The protein below binds the small molecule below.
Small molecule (SMILES): COC(=O)CCc1cccc(N(Cc2ccc(-c3ccc(N(C)C)cc3)cc2)C(=O)C2CCCCC2)c1

Sequence of chain 1.A:
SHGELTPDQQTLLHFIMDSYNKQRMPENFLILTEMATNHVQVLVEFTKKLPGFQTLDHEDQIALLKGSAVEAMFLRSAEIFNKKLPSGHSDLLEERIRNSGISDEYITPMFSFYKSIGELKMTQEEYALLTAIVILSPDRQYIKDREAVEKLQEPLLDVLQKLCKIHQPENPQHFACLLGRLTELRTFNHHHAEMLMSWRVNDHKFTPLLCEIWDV

Binding-site contacts:
Ligand atom C18 contacts residue PHE96 of chain 1.A at 3.5 Å (hydrophobic).
Ligand atom C3 contacts residue TRP214 of chain 1.A at 3.5 Å (hydrophobic).
Ligand atom C19 contacts residue PHE96 of chain 1.A at 3.4 Å (hydrophobic).
Ligand atom O3 contacts residue ARG111 of chain 1.A at 3.2 Å.
Ligand atom C2 contacts residue PHE221 of chain 1.A at 3.5 Å (hydrophobic).
Ligand atom C19 contacts residue MET125 of chain 1.A at 3.7 Å (hydrophobic).
Ligand atom C8 contacts residue ALA51 of chain 1.A at 3.8 Å (hydrophobic).
Ligand atom C30 contacts residue MET25 of chain 1.A at 3.7 Å (hydrophobic).
Ligand atom O1 contacts residue SER92 of chain 1.A at 3.1 Å (h-bond).
Ligand atom C4 contacts residue MET210 of chain 1.A at 3.5 Å (hydrophobic).
Ligand atom C18 contacts residue TYR129 of chain 1.A at 3.5 Å (hydrophobic).
Ligand atom C14 contacts residue TYR121 of chain 1.A at 3.4 Å (hydrophobic).
Ligand atom C2 contacts residue THR48 of chain 1.A at 3.6 Å.
Ligand atom C16 contacts residue SER92 of chain 1.A at 3.1 Å.
Ligand atom C24 contacts residue MET50 of chain 1.A at 3.5 Å (hydrophobic).
Ligand atom O3 contacts residue ILE112 of chain 1.A at 3.0 Å.
Ligand atom C20 contacts residue ILE112 of chain 1.A at 3.8 Å (hydrophobic).
Ligand atom C7 contacts residue LEU47 of chain 1.A at 3.1 Å (hydrophobic).
Ligand atom C15 contacts residue SER92 of chain 1.A at 3.5 Å.
Ligand atom C31 contacts residue ILE95 of chain 1.A at 3.6 Å (hydrophobic).
Ligand atom C19 contacts residue PHE126 of chain 1.A at 3.5 Å (hydrophobic).
Ligand atom C28 contacts residue MET50 of chain 1.A at 3.6 Å (hydrophobic).
Ligand atom C15 contacts residue TYR129 of chain 1.A at 3.6 Å (hydrophobic).
Ligand atom C16 contacts residue HIS54 of chain 1.A at 3.8 Å.
Ligand atom C26 contacts residue ARG111 of chain 1.A at 3.7 Å.
Ligand atom C7 contacts residue ALA51 of chain 1.A at 3.5 Å (hydrophobic).
Ligand atom O2 contacts residue LEU47 of chain 1.A at 3.5 Å.
Ligand atom C26 contacts residue ASN43 of chain 1.A at 3.1 Å.
Ligand atom C29 contacts residue MET50 of chain 1.A at 3.7 Å (hydrophobic).
Ligand atom C32 contacts residue PHE96 of chain 1.A at 3.3 Å (hydrophobic).
Ligand atom C5 contacts residue MET210 of chain 1.A at 3.6 Å (hydrophobic).
Ligand atom C1 contacts residue LEU47 of chain 1.A at 3.8 Å (hydrophobic).
Ligand atom O1 contacts residue HIS54 of chain 1.A at 3.0 Å (h-bond).
Ligand atom C2 contacts residue PHE44 of chain 1.A at 3.5 Å (hydrophobic).
Ligand atom C18 contacts residue MET125 of chain 1.A at 3.7 Å (hydrophobic).
Ligand atom C13 contacts residue MET125 of chain 1.A at 3.5 Å (hydrophobic).
Ligand atom N2 contacts residue SER92 of chain 1.A at 3.6 Å.
Ligand atom C20 contacts residue LEU108 of chain 1.A at 3.5 Å (hydrophobic).
Ligand atom C8 contacts residue LEU47 of chain 1.A at 3.2 Å (hydrophobic).
Ligand atom C8 contacts residue TRP229 of chain 1.A at 3.7 Å (hydrophobic).